Sequence of chain 1.B:
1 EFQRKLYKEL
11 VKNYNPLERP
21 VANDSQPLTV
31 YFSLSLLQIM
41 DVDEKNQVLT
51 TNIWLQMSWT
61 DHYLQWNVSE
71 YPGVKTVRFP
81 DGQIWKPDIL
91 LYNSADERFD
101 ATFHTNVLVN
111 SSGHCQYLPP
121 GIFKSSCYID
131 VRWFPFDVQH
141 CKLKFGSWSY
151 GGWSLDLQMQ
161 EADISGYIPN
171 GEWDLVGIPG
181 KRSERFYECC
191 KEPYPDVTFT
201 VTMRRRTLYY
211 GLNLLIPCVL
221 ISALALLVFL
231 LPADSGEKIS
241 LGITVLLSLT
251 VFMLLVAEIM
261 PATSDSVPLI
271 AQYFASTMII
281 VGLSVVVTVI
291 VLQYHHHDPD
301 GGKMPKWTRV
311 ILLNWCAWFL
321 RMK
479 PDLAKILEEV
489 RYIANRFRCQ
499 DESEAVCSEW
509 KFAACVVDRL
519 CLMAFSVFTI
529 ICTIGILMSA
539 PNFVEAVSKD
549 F

Sequence of chain 1.A:
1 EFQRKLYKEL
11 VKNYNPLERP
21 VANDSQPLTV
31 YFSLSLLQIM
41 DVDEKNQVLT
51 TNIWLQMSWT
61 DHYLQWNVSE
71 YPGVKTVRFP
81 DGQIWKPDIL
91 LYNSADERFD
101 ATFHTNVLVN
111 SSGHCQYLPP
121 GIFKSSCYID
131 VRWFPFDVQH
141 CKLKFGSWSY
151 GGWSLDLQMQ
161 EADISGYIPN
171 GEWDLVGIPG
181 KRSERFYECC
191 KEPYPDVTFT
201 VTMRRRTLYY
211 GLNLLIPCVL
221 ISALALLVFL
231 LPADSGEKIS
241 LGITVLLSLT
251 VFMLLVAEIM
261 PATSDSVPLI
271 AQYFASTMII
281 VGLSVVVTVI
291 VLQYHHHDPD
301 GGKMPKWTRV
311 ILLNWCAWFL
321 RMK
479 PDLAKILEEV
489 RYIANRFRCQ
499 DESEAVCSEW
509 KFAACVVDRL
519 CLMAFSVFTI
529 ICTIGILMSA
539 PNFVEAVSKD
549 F

A small-molecule ligand and the protein it binds are described below.
Small molecule (SMILES): Clc1ccc([C@H]2C[C@@H]3CC[C@H]2N3)cn1

Binding-site contacts:
Ligand atom C1 contacts residue CYS189 of chain 1.A at 4.0 Å (hydrophobic).
Ligand atom CL contacts residue GLN116 of chain 1.B at 3.8 Å.
Ligand atom C4 contacts residue TYR187 of chain 1.A at 3.6 Å (hydrophobic).
Ligand atom C9 contacts residue TYR194 of chain 1.A at 3.5 Å (hydrophobic).
Ligand atom N1 contacts residue SER147 of chain 1.A at 4.0 Å.
Ligand atom C5 contacts residue TYR92 of chain 1.A at 3.9 Å (hydrophobic).
Ligand atom C7 contacts residue TRP148 of chain 1.A at 3.2 Å (hydrophobic).
Ligand atom C9 contacts residue CYS190 of chain 1.A at 4.2 Å (hydrophobic).
Ligand atom C3 contacts residue TYR194 of chain 1.A at 3.6 Å (hydrophobic).
Ligand atom C3 contacts residue TRP148 of chain 1.A at 4.1 Å (hydrophobic).
Ligand atom C8 contacts residue TYR194 of chain 1.A at 3.4 Å (hydrophobic).
Ligand atom C5 contacts residue TRP54 of chain 1.B at 3.5 Å (hydrophobic).
Ligand atom C6 contacts residue TYR92 of chain 1.A at 4.0 Å (hydrophobic).
Ligand atom C3 contacts residue TYR187 of chain 1.A at 3.9 Å (hydrophobic).
Ligand atom C8 contacts residue CYS189 of chain 1.A at 4.0 Å (hydrophobic).
Ligand atom N1 contacts residue TYR194 of chain 1.A at 3.7 Å.
Ligand atom C10 contacts residue TRP148 of chain 1.A at 4.0 Å (hydrophobic).
Ligand atom N2 contacts residue TRP148 of chain 1.A at 3.4 Å (h-bond).
Ligand atom C7 contacts residue LEU118 of chain 1.B at 4.1 Å (hydrophobic).
Ligand atom C10 contacts residue LEU118 of chain 1.B at 4.0 Å (hydrophobic).
Ligand atom C4 contacts residue TRP54 of chain 1.B at 3.9 Å (hydrophobic).
Ligand atom C11 contacts residue TRP148 of chain 1.A at 3.2 Å (hydrophobic).
Ligand atom N2 contacts residue LEU118 of chain 1.B at 3.6 Å.
Ligand atom C5 contacts residue TRP148 of chain 1.A at 3.9 Å (hydrophobic).
Ligand atom CL contacts residue LEU108 of chain 1.B at 3.5 Å.
Ligand atom C1 contacts residue TRP148 of chain 1.A at 3.8 Å (hydrophobic).
Ligand atom C6 contacts residue TRP148 of chain 1.A at 3.4 Å (hydrophobic).
Ligand atom C2 contacts residue TYR194 of chain 1.A at 3.9 Å (hydrophobic).
Ligand atom C11 contacts residue LEU118 of chain 1.B at 3.6 Å (hydrophobic).
Ligand atom C2 contacts residue CYS189 of chain 1.A at 3.5 Å (hydrophobic).
Ligand atom N1 contacts residue TYR92 of chain 1.A at 3.0 Å (h-bond).
Ligand atom C9 contacts residue TRP148 of chain 1.A at 4.1 Å (hydrophobic).
Ligand atom C8 contacts residue CYS190 of chain 1.A at 3.6 Å (hydrophobic).
Ligand atom C3 contacts residue TYR92 of chain 1.A at 3.5 Å (hydrophobic).
Ligand atom C4 contacts residue TYR92 of chain 1.A at 3.6 Å (hydrophobic).
Ligand atom C1 contacts residue LEU118 of chain 1.B at 4.2 Å (hydrophobic).
Ligand atom C8 contacts residue TRP148 of chain 1.A at 3.7 Å (hydrophobic).
Ligand atom CL contacts residue SER149 of chain 1.A at 4.1 Å.
Ligand atom CL contacts residue ASN106 of chain 1.B at 3.7 Å.
Ligand atom N1 contacts residue TRP148 of chain 1.A at 2.9 Å (h-bond).